Sequence of chain 1.A:
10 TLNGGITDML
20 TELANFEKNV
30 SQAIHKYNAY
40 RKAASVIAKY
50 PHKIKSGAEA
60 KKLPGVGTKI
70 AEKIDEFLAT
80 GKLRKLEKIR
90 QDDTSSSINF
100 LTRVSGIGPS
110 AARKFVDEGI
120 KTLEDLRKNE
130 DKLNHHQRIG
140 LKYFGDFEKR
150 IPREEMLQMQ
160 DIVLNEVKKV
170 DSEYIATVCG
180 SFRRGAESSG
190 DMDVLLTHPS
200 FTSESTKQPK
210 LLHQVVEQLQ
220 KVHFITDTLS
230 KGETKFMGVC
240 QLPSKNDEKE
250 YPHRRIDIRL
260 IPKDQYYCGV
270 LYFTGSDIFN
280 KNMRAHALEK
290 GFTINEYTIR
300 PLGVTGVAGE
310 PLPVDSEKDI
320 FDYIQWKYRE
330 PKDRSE

Binding-site contacts:
Ligand atom O2G contacts residue GLY189 of chain 1.A at 3.2 Å (h-bond).
Ligand atom C5' contacts residue ASP192 of chain 1.A at 3.5 Å.
Ligand atom O2B contacts residue ASP192 of chain 1.A at 2.9 Å (salt-bridge).
Ligand atom N2 contacts residue ASN279 of chain 1.A at 3.6 Å.
Ligand atom O3' contacts residue GLY274 of chain 1.A at 3.5 Å.
Ligand atom BRB contacts residue ARG183 of chain 1.A at 3.6 Å.
Ligand atom O1A contacts residue NA1 of chain 1.G at 2.6 Å (h-bond).
Ligand atom PG contacts residue GLY189 of chain 1.A at 3.5 Å.
Ligand atom C2' contacts residue GLY274 of chain 1.A at 3.4 Å.
Ligand atom O2B contacts residue SER180 of chain 1.A at 3.3 Å (h-bond).
Ligand atom N3 contacts residue ASN279 of chain 1.A at 3.0 Å (h-bond).
Ligand atom C3B contacts residue MG1 of chain 1.F at 3.7 Å.
Ligand atom O1B contacts residue ARG183 of chain 1.A at 3.0 Å (salt-bridge).
Ligand atom O3A contacts residue MG1 of chain 1.F at 3.5 Å.
Ligand atom N3 contacts residue TYR271 of chain 1.A at 3.4 Å.
Ligand atom O1G contacts residue ASP190 of chain 1.A at 2.7 Å (salt-bridge).
Ligand atom O3G contacts residue SER180 of chain 1.A at 2.8 Å (h-bond).
Ligand atom PB contacts residue MG1 of chain 1.F at 3.1 Å.
Ligand atom O1G contacts residue MG1 of chain 1.F at 2.0 Å.
Ligand atom C1' contacts residue ASN279 of chain 1.A at 3.7 Å.
Ligand atom O1A contacts residue ASP190 of chain 1.A at 3.1 Å (salt-bridge).
Ligand atom C5 contacts residue ASP276 of chain 1.A at 3.5 Å.
Ligand atom C1' contacts residue TYR271 of chain 1.A at 3.4 Å (hydrophobic).
Ligand atom N7 contacts residue ASP276 of chain 1.A at 3.3 Å.
Ligand atom O2B contacts residue GLY179 of chain 1.A at 3.4 Å.
Ligand atom PG contacts residue MG1 of chain 1.F at 3.2 Å.
Ligand atom O1A contacts residue ASP192 of chain 1.A at 2.9 Å (salt-bridge).
Ligand atom C2' contacts residue TYR271 of chain 1.A at 3.3 Å (hydrophobic).
Ligand atom O3G contacts residue GLY189 of chain 1.A at 3.0 Å (h-bond).
Ligand atom O3' contacts residue ARG183 of chain 1.A at 3.6 Å.
Ligand atom O2B contacts residue MG1 of chain 1.F at 2.0 Å.
Ligand atom PA contacts residue MG1 of chain 1.F at 3.2 Å.
Ligand atom O3G contacts residue SER188 of chain 1.A at 3.7 Å.
Ligand atom N2 contacts residue ARG283 of chain 1.A at 3.2 Å (salt-bridge).
Ligand atom O1A contacts residue MG1 of chain 1.F at 2.0 Å.
Ligand atom O3' contacts residue THR273 of chain 1.A at 3.5 Å (h-bond).
Ligand atom C4' contacts residue PHE272 of chain 1.A at 3.6 Å (hydrophobic).
Ligand atom C2' contacts residue ASN279 of chain 1.A at 3.4 Å.
Ligand atom C8 contacts residue ASP276 of chain 1.A at 3.7 Å.
Ligand atom PA contacts residue NA1 of chain 1.G at 3.6 Å.

The small molecule below binds the protein below.
Small molecule (SMILES): Nc1nc2c(ncn2[C@H]2C[C@H](O)[C@@H](CO[P](=O)(O)O[P](=O)(O)[C@H](Br)P(=O)(O)O)O2)c(=O)[nH]1